Sequence of chain 8.A:
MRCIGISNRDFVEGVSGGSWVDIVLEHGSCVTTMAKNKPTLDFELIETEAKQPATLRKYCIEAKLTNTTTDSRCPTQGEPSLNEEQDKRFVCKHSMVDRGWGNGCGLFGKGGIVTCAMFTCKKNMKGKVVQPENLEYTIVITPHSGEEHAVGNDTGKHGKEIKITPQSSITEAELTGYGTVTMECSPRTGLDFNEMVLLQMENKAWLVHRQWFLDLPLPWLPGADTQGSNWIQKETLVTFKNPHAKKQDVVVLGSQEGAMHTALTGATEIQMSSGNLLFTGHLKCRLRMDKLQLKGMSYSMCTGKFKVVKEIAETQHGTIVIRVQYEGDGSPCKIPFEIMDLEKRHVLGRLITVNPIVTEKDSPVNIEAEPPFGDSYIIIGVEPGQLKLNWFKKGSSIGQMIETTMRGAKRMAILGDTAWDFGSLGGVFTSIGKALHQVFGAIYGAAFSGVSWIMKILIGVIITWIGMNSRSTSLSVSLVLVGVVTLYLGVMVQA

Binding-site contacts:
Ligand atom N2 contacts residue ASN67 of chain 8.A at 2.9 Å (h-bond).
Ligand atom C4 contacts residue ASN67 of chain 8.A at 4.2 Å.
Ligand atom C8 contacts residue ASN67 of chain 8.A at 4.2 Å.
Ligand atom C1 contacts residue ASN67 of chain 8.A at 1.4 Å.
Ligand atom C3 contacts residue ASN67 of chain 8.A at 3.8 Å.
Ligand atom C7 contacts residue ASN67 of chain 8.A at 3.7 Å.
Ligand atom C2 contacts residue ASN67 of chain 8.A at 2.5 Å.
Ligand atom O5 contacts residue ASN67 of chain 8.A at 2.4 Å (h-bond).
Ligand atom C8 contacts residue PHE90 of chain 8.A at 3.9 Å (hydrophobic).
Ligand atom C5 contacts residue ASN67 of chain 8.A at 3.7 Å.
Ligand atom O7 contacts residue ASN67 of chain 8.A at 4.1 Å.
Ligand atom C8 contacts residue MET118 of chain 8.A at 4.3 Å (hydrophobic).

A small-molecule ligand and the protein it binds are described below.
Small molecule (SMILES): CC(=O)N[C@@H]1[C@@H](O)[C@H](O)[C@@H](CO)O[C@H]1O